Sequence of chain 4.E:
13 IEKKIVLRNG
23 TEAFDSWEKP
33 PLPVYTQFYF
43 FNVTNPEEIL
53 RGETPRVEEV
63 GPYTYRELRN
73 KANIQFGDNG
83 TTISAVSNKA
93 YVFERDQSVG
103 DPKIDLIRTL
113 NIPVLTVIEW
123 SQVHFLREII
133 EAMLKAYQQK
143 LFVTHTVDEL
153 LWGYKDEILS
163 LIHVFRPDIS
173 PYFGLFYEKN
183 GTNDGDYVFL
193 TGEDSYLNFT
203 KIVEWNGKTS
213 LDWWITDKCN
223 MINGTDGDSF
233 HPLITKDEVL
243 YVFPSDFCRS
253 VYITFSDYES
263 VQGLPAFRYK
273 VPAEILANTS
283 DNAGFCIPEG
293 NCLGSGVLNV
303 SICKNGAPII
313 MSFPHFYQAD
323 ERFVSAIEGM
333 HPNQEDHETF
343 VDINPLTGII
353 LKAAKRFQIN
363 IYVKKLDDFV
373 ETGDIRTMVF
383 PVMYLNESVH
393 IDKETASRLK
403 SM

Binding-site contacts:
Ligand atom C7 contacts residue GLN39 of chain 4.E at 4.1 Å.
Ligand atom C5 contacts residue ASN388 of chain 4.E at 3.6 Å.
Ligand atom C2 contacts residue ASN388 of chain 4.E at 2.5 Å.
Ligand atom O4 contacts residue TYR41 of chain 4.E at 3.5 Å (h-bond).
Ligand atom C8 contacts residue GLU61 of chain 4.E at 3.3 Å.
Ligand atom C7 contacts residue SER390 of chain 4.E at 4.2 Å.
Ligand atom O5 contacts residue TYR41 of chain 4.E at 4.4 Å.
Ligand atom C8 contacts residue TYR41 of chain 4.E at 3.6 Å (hydrophobic).
Ligand atom C6 contacts residue ASP338 of chain 4.E at 3.3 Å.
Ligand atom C7 contacts residue ASN388 of chain 4.E at 3.6 Å.
Ligand atom O7 contacts residue TYR41 of chain 4.E at 3.3 Å (h-bond).
Ligand atom O5 contacts residue ASN388 of chain 4.E at 2.3 Å (h-bond).
Ligand atom O6 contacts residue HIS339 of chain 4.E at 3.9 Å.
Ligand atom C1 contacts residue ASN388 of chain 4.E at 1.4 Å.
Ligand atom C4 contacts residue ASP338 of chain 4.E at 4.3 Å.
Ligand atom N2 contacts residue TYR41 of chain 4.E at 4.3 Å.
Ligand atom C4 contacts residue ASN388 of chain 4.E at 4.2 Å.
Ligand atom C6 contacts residue TYR41 of chain 4.E at 3.6 Å (hydrophobic).
Ligand atom O5 contacts residue ARG358 of chain 4.E at 3.4 Å (salt-bridge).
Ligand atom C1 contacts residue ASP338 of chain 4.E at 4.3 Å.
Ligand atom O6 contacts residue TYR41 of chain 4.E at 3.6 Å.
Ligand atom C8 contacts residue SER390 of chain 4.E at 3.3 Å.
Ligand atom C2 contacts residue ARG358 of chain 4.E at 4.3 Å.
Ligand atom O5 contacts residue ASP338 of chain 4.E at 4.2 Å.
Ligand atom C6 contacts residue ARG358 of chain 4.E at 4.4 Å.
Ligand atom C5 contacts residue ASP338 of chain 4.E at 3.5 Å.
Ligand atom C7 contacts residue TYR41 of chain 4.E at 3.5 Å (hydrophobic).
Ligand atom C3 contacts residue ASP338 of chain 4.E at 4.5 Å.
Ligand atom C4 contacts residue TYR41 of chain 4.E at 3.9 Å (hydrophobic).
Ligand atom C1 contacts residue ARG358 of chain 4.E at 3.7 Å.
Ligand atom O6 contacts residue TYR386 of chain 4.E at 4.0 Å.
Ligand atom O7 contacts residue ASN388 of chain 4.E at 3.9 Å.
Ligand atom O6 contacts residue ASP338 of chain 4.E at 2.9 Å (salt-bridge).
Ligand atom O7 contacts residue GLN39 of chain 4.E at 2.9 Å (h-bond).
Ligand atom C5 contacts residue TYR41 of chain 4.E at 3.4 Å (hydrophobic).
Ligand atom C3 contacts residue TYR41 of chain 4.E at 4.2 Å (hydrophobic).
Ligand atom N2 contacts residue ASN388 of chain 4.E at 2.9 Å (h-bond).
Ligand atom O6 contacts residue ARG358 of chain 4.E at 3.3 Å.
Ligand atom O4 contacts residue ASP338 of chain 4.E at 4.2 Å.
Ligand atom C3 contacts residue ASN388 of chain 4.E at 3.8 Å.

A small-molecule ligand and the protein it binds are described below.
Small molecule (SMILES): CC(=O)N[C@H]1[C@H](O[C@H]2[C@H](O)[C@@H](NC(C)=O)CO[C@@H]2CO)O[C@H](CO)[C@@H](O[C@@H]2O[C@H](CO[C@H]3O[C@H](CO)[C@@H](O)[C@H](O)[C@@H]3O)[C@@H](O)[C@H](O[C@H]3O[C@H](CO)[C@@H](O)[C@H](O)[C@@H]3O)[C@@H]2O)[C@@H]1O